Sequence of chain 1.D:
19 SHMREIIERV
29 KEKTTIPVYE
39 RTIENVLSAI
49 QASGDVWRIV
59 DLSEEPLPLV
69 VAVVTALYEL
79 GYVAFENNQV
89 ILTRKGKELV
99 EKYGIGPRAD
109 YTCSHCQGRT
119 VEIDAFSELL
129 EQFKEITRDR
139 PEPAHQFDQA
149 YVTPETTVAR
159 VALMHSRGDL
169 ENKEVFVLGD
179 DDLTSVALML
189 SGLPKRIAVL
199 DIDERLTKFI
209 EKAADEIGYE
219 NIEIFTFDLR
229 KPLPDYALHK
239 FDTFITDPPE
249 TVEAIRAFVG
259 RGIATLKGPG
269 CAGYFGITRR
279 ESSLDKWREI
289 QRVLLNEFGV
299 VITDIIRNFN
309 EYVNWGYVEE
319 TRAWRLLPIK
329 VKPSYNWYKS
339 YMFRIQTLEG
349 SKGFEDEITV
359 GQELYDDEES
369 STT

Binding-site contacts:
Ligand atom N14 contacts residue PRO246 of chain 1.D at 2.6 Å (h-bond).
Ligand atom N1 contacts residue THR370 of chain 1.D at 2.7 Å (h-bond).
Ligand atom C13 contacts residue TYR310 of chain 1.D at 3.5 Å (hydrophobic).
Ligand atom N10 contacts residue ASP180 of chain 1.D at 2.9 Å (salt-bridge).
Ligand atom C13 contacts residue GLU248 of chain 1.D at 3.2 Å.
Ligand atom C7 contacts residue MTA1 of chain 1.U at 3.3 Å.
Ligand atom C13 contacts residue ASP245 of chain 1.D at 3.3 Å.
Ligand atom N1 contacts residue ASP146 of chain 1.D at 2.7 Å (salt-bridge).
Ligand atom C2 contacts residue GLN147 of chain 1.D at 3.6 Å.
Ligand atom C9 contacts residue ALA148 of chain 1.D at 3.6 Å (hydrophobic).
Ligand atom N10 contacts residue ASP179 of chain 1.D at 2.8 Å (salt-bridge).
Ligand atom N10 contacts residue ALA148 of chain 1.D at 2.8 Å (h-bond).
Ligand atom C7 contacts residue ASP245 of chain 1.D at 3.5 Å.
Ligand atom C12 contacts residue TYR336 of chain 1.D at 3.8 Å (hydrophobic).
Ligand atom C8 contacts residue MTA1 of chain 1.U at 3.5 Å.
Ligand atom C2 contacts residue THR370 of chain 1.D at 3.3 Å.
Ligand atom C11 contacts residue ASP245 of chain 1.D at 3.8 Å.
Ligand atom C2 contacts residue TRP313 of chain 1.D at 3.7 Å (hydrophobic).
Ligand atom C11 contacts residue TYR310 of chain 1.D at 3.7 Å (hydrophobic).
Ligand atom N14 contacts residue GLY274 of chain 1.D at 2.7 Å (h-bond).
Ligand atom N14 contacts residue ASP245 of chain 1.D at 3.7 Å.
Ligand atom C12 contacts residue PRO246 of chain 1.D at 3.4 Å (hydrophobic).
Ligand atom C2 contacts residue TYR315 of chain 1.D at 3.2 Å (hydrophobic).
Ligand atom C13 contacts residue PRO246 of chain 1.D at 3.5 Å (hydrophobic).
Ligand atom N1 contacts residue TYR315 of chain 1.D at 2.8 Å (h-bond).
Ligand atom C3 contacts residue THR370 of chain 1.D at 3.4 Å.
Ligand atom C2 contacts residue ALA148 of chain 1.D at 3.7 Å (hydrophobic).
Ligand atom C5 contacts residue TYR336 of chain 1.D at 3.5 Å (hydrophobic).
Ligand atom C9 contacts residue MTA1 of chain 1.U at 3.8 Å.
Ligand atom C8 contacts residue ALA148 of chain 1.D at 3.3 Å (hydrophobic).
Ligand atom C9 contacts residue ASP245 of chain 1.D at 3.3 Å.
Ligand atom N10 contacts residue ASP245 of chain 1.D at 3.6 Å (salt-bridge).
Ligand atom C7 contacts residue ASP146 of chain 1.D at 3.5 Å.
Ligand atom C9 contacts residue ASP179 of chain 1.D at 3.5 Å.
Ligand atom C12 contacts residue GLU248 of chain 1.D at 3.7 Å.
Ligand atom C13 contacts residue GLY274 of chain 1.D at 3.4 Å.
Ligand atom C4 contacts residue ASP146 of chain 1.D at 3.2 Å.
Ligand atom N14 contacts residue GLU248 of chain 1.D at 2.8 Å (salt-bridge).
Ligand atom C8 contacts residue ASP146 of chain 1.D at 3.8 Å.
Ligand atom C11 contacts residue PRO246 of chain 1.D at 3.5 Å (hydrophobic).

A protein and the small-molecule ligand that binds it are described below.
Small molecule (SMILES): NCCCCN(CCCN)CCCN